Sequence of chain 2.A:
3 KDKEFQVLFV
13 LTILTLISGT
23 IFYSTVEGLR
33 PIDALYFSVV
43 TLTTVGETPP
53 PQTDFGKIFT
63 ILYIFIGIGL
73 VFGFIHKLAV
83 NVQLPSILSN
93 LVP

Binding-site contacts:
Ligand atom C contacts residue ASP4 of chain 2.A at 3.9 Å.
Ligand atom OXT contacts residue LYS3 of chain 2.A at 4.0 Å.
Ligand atom C contacts residue LYS3 of chain 2.A at 4.2 Å.
Ligand atom O contacts residue LYS3 of chain 2.A at 3.6 Å.
Ligand atom O contacts residue ASP4 of chain 2.A at 2.9 Å (salt-bridge).
Ligand atom OXT contacts residue ASP4 of chain 2.A at 4.5 Å.

A small-molecule ligand and the protein it binds are described below.
Small molecule (SMILES): NCC(=O)O